This small molecule binds to this protein.
Small molecule (SMILES): C[C@@H]1CC(=O)Nc2cccc(-c3cnn(C(C)(C)C)c3)c2N1

Binding-site contacts:
Ligand atom CAA contacts residue ASN89 of chain 1.A at 3.7 Å.
Ligand atom CAC contacts residue VAL36 of chain 1.A at 3.7 Å (hydrophobic).
Ligand atom NAP contacts residue PRO31 of chain 1.A at 3.5 Å.
Ligand atom CAF contacts residue VAL95 of chain 1.A at 4.0 Å (hydrophobic).
Ligand atom CAA contacts residue TYR46 of chain 1.A at 4.0 Å (hydrophobic).
Ligand atom CAJ contacts residue LEU41 of chain 1.A at 4.0 Å (hydrophobic).
Ligand atom OAI contacts residue VAL95 of chain 1.A at 4.1 Å.
Ligand atom CAO contacts residue PRO31 of chain 1.A at 3.5 Å (hydrophobic).
Ligand atom CAV contacts residue LEU30 of chain 1.A at 3.6 Å (hydrophobic).
Ligand atom CAF contacts residue ILE43 of chain 1.A at 4.0 Å (hydrophobic).
Ligand atom NAQ contacts residue PRO31 of chain 1.A at 3.9 Å.
Ligand atom CAJ contacts residue VAL95 of chain 1.A at 4.0 Å (hydrophobic).
Ligand atom CAA contacts residue TYR88 of chain 1.A at 4.2 Å (hydrophobic).
Ligand atom CAE contacts residue VAL95 of chain 1.A at 3.7 Å (hydrophobic).
Ligand atom OAI contacts residue TYR46 of chain 1.A at 3.7 Å.
Ligand atom NAG contacts residue TYR88 of chain 1.A at 4.0 Å.
Ligand atom NAG contacts residue ASN89 of chain 1.A at 2.9 Å (h-bond).
Ligand atom CAV contacts residue PRO31 of chain 1.A at 3.8 Å (hydrophobic).
Ligand atom NAD contacts residue PRO31 of chain 1.A at 3.8 Å.
Ligand atom CAB contacts residue TYR46 of chain 1.A at 3.8 Å (hydrophobic).
Ligand atom CAC contacts residue PRO31 of chain 1.A at 3.8 Å (hydrophobic).
Ligand atom CAO contacts residue LEU41 of chain 1.A at 3.6 Å (hydrophobic).
Ligand atom NAD contacts residue VAL95 of chain 1.A at 3.8 Å.
Ligand atom CAN contacts residue LEU41 of chain 1.A at 3.8 Å (hydrophobic).
Ligand atom OAI contacts residue TYR88 of chain 1.A at 3.8 Å.
Ligand atom CAH contacts residue VAL95 of chain 1.A at 4.1 Å (hydrophobic).
Ligand atom CAB contacts residue VAL36 of chain 1.A at 3.6 Å (hydrophobic).
Ligand atom OAI contacts residue ASN89 of chain 1.A at 2.9 Å (h-bond).
Ligand atom CAH contacts residue PRO31 of chain 1.A at 3.4 Å (hydrophobic).
Ligand atom NAP contacts residue LEU41 of chain 1.A at 4.0 Å.
Ligand atom CAM contacts residue ILE43 of chain 1.A at 3.9 Å (hydrophobic).
Ligand atom CAB contacts residue ILE43 of chain 1.A at 4.1 Å (hydrophobic).
Ligand atom CAF contacts residue ASN89 of chain 1.A at 3.7 Å.
Ligand atom CAR contacts residue LEU41 of chain 1.A at 4.0 Å (hydrophobic).
Ligand atom CAH contacts residue VAL36 of chain 1.A at 4.1 Å (hydrophobic).
Ligand atom CAM contacts residue ASN89 of chain 1.A at 3.8 Å.
Ligand atom NAG contacts residue VAL95 of chain 1.A at 4.0 Å.
Ligand atom CAH contacts residue PHE32 of chain 1.A at 4.0 Å (hydrophobic).
Ligand atom CAN contacts residue PRO31 of chain 1.A at 4.0 Å (hydrophobic).
Ligand atom NAQ contacts residue LEU41 of chain 1.A at 4.1 Å.

Sequence of chain 1.A:
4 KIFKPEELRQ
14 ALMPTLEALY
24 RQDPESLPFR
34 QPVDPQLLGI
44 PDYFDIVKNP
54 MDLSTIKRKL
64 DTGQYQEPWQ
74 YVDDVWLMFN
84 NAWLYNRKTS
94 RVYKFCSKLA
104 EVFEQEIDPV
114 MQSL